Sequence of chain 7.A:
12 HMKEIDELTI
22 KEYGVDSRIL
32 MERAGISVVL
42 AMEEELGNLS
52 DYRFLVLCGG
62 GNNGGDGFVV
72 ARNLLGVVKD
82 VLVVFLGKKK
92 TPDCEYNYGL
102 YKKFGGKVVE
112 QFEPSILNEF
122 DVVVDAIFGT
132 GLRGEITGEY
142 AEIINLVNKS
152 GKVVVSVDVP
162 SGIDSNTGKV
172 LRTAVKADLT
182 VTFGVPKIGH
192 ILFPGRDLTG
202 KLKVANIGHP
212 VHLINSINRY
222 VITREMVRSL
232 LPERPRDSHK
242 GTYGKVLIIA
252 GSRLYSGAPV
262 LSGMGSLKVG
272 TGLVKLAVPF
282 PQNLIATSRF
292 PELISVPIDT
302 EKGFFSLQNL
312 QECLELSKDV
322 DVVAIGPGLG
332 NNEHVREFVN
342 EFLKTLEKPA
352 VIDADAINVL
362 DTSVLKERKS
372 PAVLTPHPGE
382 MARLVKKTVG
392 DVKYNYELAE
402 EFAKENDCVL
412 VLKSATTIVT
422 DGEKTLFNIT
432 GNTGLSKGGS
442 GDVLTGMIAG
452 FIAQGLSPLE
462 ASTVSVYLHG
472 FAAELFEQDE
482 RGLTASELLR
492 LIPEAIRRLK

Binding-site contacts:
Ligand atom CA contacts residue GLU44 of chain 7.A at 3.8 Å.
Ligand atom CZ2 contacts residue ASN74 of chain 7.A at 3.5 Å.
Ligand atom C contacts residue GLU44 of chain 7.A at 3.7 Å.
Ligand atom O contacts residue LYS204 of chain 4.A at 3.7 Å.
Ligand atom CD2 contacts residue LEU41 of chain 4.A at 3.5 Å (hydrophobic).
Ligand atom CH2 contacts residue ILE37 of chain 7.A at 3.8 Å (hydrophobic).
Ligand atom CA contacts residue VAL205 of chain 4.A at 3.3 Å (hydrophobic).
Ligand atom NE1 contacts residue ASN74 of chain 7.A at 3.0 Å (h-bond).
Ligand atom CE2 contacts residue ASN207 of chain 4.A at 3.5 Å.
Ligand atom CG contacts residue VAL40 of chain 7.A at 3.7 Å (hydrophobic).
Ligand atom CZ2 contacts residue ARG34 of chain 4.A at 3.6 Å.
Ligand atom CZ2 contacts residue ASN207 of chain 4.A at 3.6 Å.
Ligand atom NE1 contacts residue ASN207 of chain 4.A at 3.6 Å (h-bond).
Ligand atom CD2 contacts residue GLU45 of chain 4.A at 3.8 Å.
Ligand atom O contacts residue ASN207 of chain 4.A at 3.3 Å (h-bond).
Ligand atom CA contacts residue GLU44 of chain 7.A at 3.6 Å.
Ligand atom CA contacts residue VAL205 of chain 4.A at 3.9 Å (hydrophobic).
Ligand atom CB contacts residue GLU44 of chain 7.A at 3.4 Å.
Ligand atom CZ contacts residue SER38 of chain 4.A at 3.4 Å.
Ligand atom CE3 contacts residue LEU41 of chain 7.A at 3.8 Å (hydrophobic).
Ligand atom N contacts residue VAL205 of chain 4.A at 2.8 Å (h-bond).
Ligand atom CZ contacts residue ALA42 of chain 4.A at 3.6 Å (hydrophobic).
Ligand atom O contacts residue VAL205 of chain 4.A at 2.8 Å (h-bond).
Ligand atom CE1 contacts residue ALA206 of chain 4.A at 3.9 Å (hydrophobic).
Ligand atom CB contacts residue ASN49 of chain 7.A at 3.5 Å.
Ligand atom CD1 contacts residue VAL40 of chain 7.A at 3.9 Å (hydrophobic).
Ligand atom CD1 contacts residue ASN207 of chain 4.A at 3.5 Å.
Ligand atom CD1 contacts residue VAL205 of chain 4.A at 3.9 Å (hydrophobic).
Ligand atom CH2 contacts residue ARG34 of chain 4.A at 3.4 Å.
Ligand atom C contacts residue VAL205 of chain 4.A at 3.5 Å (hydrophobic).
Ligand atom N contacts residue GLU44 of chain 7.A at 3.2 Å (salt-bridge).
Ligand atom O contacts residue ASN207 of chain 4.A at 2.8 Å (h-bond).
Ligand atom CD1 contacts residue ASN74 of chain 7.A at 3.9 Å.
Ligand atom CE1 contacts residue SER38 of chain 4.A at 3.8 Å.
Ligand atom CE2 contacts residue VAL40 of chain 7.A at 3.6 Å (hydrophobic).
Ligand atom NE1 contacts residue VAL40 of chain 7.A at 3.8 Å.
Ligand atom CD2 contacts residue VAL40 of chain 7.A at 3.5 Å (hydrophobic).
Ligand atom O contacts residue ALA206 of chain 4.A at 3.2 Å.
Ligand atom N contacts residue GLU44 of chain 7.A at 2.7 Å (salt-bridge).
Ligand atom O contacts residue VAL205 of chain 4.A at 3.6 Å.

A protein and the small-molecule ligand that binds it are described below.
Small molecule (SMILES): CC(C)C[C@H](NC(=O)[C@H](CC1=CN=C2C=CC=CC12)NC(=O)[C@H](C)N)C(=O)N[C@@H](Cc1ccccc1)C(=O)N[C@@H](CCC(=O)O)C(=O)N[C@@H](C)C=O

Sequence of chain 4.A:
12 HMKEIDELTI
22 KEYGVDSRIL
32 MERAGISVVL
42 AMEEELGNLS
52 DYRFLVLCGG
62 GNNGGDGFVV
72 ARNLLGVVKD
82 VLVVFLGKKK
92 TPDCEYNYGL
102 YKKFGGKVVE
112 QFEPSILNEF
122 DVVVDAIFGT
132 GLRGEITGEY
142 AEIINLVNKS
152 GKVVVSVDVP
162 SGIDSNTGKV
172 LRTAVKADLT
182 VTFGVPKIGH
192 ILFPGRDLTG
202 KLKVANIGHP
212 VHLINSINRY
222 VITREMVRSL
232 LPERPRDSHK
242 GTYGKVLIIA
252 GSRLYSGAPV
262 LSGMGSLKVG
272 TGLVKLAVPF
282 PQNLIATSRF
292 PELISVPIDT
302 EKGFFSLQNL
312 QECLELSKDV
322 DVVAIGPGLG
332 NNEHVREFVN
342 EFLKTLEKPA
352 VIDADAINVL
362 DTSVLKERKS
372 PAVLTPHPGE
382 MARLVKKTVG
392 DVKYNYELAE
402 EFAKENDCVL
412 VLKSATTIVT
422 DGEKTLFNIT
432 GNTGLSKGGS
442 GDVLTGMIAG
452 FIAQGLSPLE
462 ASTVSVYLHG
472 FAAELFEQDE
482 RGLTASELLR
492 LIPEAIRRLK